Binding-site contacts:
Ligand atom CA contacts residue SER68 of chain 1.J at 4.5 Å.
Ligand atom P contacts residue SER69 of chain 1.J at 4.3 Å.
Ligand atom O2 contacts residue SER68 of chain 1.J at 3.8 Å.
Ligand atom O3 contacts residue SER69 of chain 1.J at 3.2 Å (h-bond).
Ligand atom O3 contacts residue SER68 of chain 1.J at 1.4 Å.
Ligand atom O1 contacts residue SER68 of chain 1.J at 2.9 Å.
Ligand atom O3 contacts residue THR62 of chain 1.J at 4.3 Å.
Ligand atom N contacts residue SER68 of chain 1.J at 3.9 Å.
Ligand atom O4 contacts residue SER68 of chain 1.J at 3.1 Å.
Ligand atom P contacts residue SER68 of chain 1.J at 2.5 Å.
Ligand atom O3 contacts residue ALA67 of chain 1.J at 4.1 Å.
Ligand atom O1 contacts residue THR62 of chain 1.J at 4.4 Å.
Ligand atom O4 contacts residue SER69 of chain 1.J at 4.0 Å.

Sequence of chain 1.J:
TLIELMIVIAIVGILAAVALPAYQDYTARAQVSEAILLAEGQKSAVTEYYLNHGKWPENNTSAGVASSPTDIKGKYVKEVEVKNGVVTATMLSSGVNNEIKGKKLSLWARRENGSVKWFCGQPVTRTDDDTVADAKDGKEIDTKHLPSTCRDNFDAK

This protein binds this small molecule.
Small molecule (SMILES): NCCOP(=O)(O)O